A small-molecule ligand and the protein it binds are described below.
Small molecule (SMILES): C=C[C@@H]1C[C@]1(NC(=O)[C@@H]1C[C@@H](Oc2ncc(OC)c3ccc(Cl)cc23)CN1C(=O)[C@@H](NC(=O)OC(C)(C)C)C(C)(C)C)C(=O)NS(=O)(=O)C1CC1

Sequence of chain 1.A:
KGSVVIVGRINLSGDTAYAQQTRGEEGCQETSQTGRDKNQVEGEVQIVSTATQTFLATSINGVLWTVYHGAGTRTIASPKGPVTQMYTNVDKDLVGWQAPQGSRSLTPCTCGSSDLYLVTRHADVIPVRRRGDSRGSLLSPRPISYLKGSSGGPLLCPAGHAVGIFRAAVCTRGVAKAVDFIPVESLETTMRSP

Binding-site contacts:
Ligand atom O25 contacts residue SER154 of chain 1.A at 3.1 Å (h-bond).
Ligand atom O44 contacts residue ALA172 of chain 1.A at 3.0 Å (h-bond).
Ligand atom O35 contacts residue ALA172 of chain 1.A at 3.0 Å (h-bond).
Ligand atom O26 contacts residue GLY152 of chain 1.A at 3.4 Å (h-bond).
Ligand atom C21 contacts residue LEU150 of chain 1.A at 3.6 Å (hydrophobic).
Ligand atom O26 contacts residue LYS151 of chain 1.A at 3.1 Å.
Ligand atom C28 contacts residue HIS72 of chain 1.A at 3.2 Å.
Ligand atom CL1 contacts residue ARG170 of chain 1.A at 3.3 Å.
Ligand atom O25 contacts residue PHE58 of chain 1.A at 3.5 Å.
Ligand atom O49 contacts residue VAL93 of chain 1.A at 3.1 Å (h-bond).
Ligand atom N9 contacts residue HIS72 of chain 1.A at 3.3 Å (h-bond).
Ligand atom C42 contacts residue ALA172 of chain 1.A at 3.4 Å (hydrophobic).
Ligand atom N23 contacts residue SER154 of chain 1.A at 3.3 Å (h-bond).
Ligand atom CL1 contacts residue ASP183 of chain 1.A at 3.4 Å.
Ligand atom O25 contacts residue GLY152 of chain 1.A at 3.3 Å (h-bond).
Ligand atom C30 contacts residue ASP96 of chain 1.A at 3.5 Å.
Ligand atom C20 contacts residue LEU150 of chain 1.A at 3.5 Å (hydrophobic).
Ligand atom C1 contacts residue ARG170 of chain 1.A at 3.6 Å.
Ligand atom C40 contacts residue CYS174 of chain 1.A at 3.6 Å (hydrophobic).
Ligand atom C18 contacts residue PHE169 of chain 1.A at 3.5 Å (hydrophobic).
Ligand atom O22 contacts residue SER154 of chain 1.A at 3.6 Å.
Ligand atom O22 contacts residue GLY152 of chain 1.A at 3.3 Å (h-bond).
Ligand atom C18 contacts residue SER154 of chain 1.A at 3.4 Å.
Ligand atom N9 contacts residue ARG170 of chain 1.A at 3.0 Å (salt-bridge).
Ligand atom C12 contacts residue HIS72 of chain 1.A at 3.6 Å.
Ligand atom C50 contacts residue VAL93 of chain 1.A at 3.2 Å (hydrophobic).
Ligand atom C14 contacts residue ASP96 of chain 1.A at 3.5 Å.
Ligand atom C38 contacts residue CYS174 of chain 1.A at 3.4 Å (hydrophobic).
Ligand atom C7 contacts residue HIS72 of chain 1.A at 3.6 Å.
Ligand atom O49 contacts residue ASP96 of chain 1.A at 3.4 Å.
Ligand atom O35 contacts residue ALA171 of chain 1.A at 3.3 Å.
Ligand atom C2 contacts residue HIS72 of chain 1.A at 3.3 Å.
Ligand atom C18 contacts residue ARG170 of chain 1.A at 3.5 Å.
Ligand atom C19 contacts residue SER154 of chain 1.A at 3.4 Å.
Ligand atom C29 contacts residue PHE58 of chain 1.A at 3.6 Å (hydrophobic).
Ligand atom N23 contacts residue HIS72 of chain 1.A at 3.0 Å (h-bond).
Ligand atom C38 contacts residue ALA172 of chain 1.A at 3.5 Å (hydrophobic).
Ligand atom C13 contacts residue ASP96 of chain 1.A at 3.4 Å.
Ligand atom N41 contacts residue ALA172 of chain 1.A at 2.9 Å (h-bond).
Ligand atom C32 contacts residue ARG170 of chain 1.A at 3.5 Å.